Sequence of chain 1.A:
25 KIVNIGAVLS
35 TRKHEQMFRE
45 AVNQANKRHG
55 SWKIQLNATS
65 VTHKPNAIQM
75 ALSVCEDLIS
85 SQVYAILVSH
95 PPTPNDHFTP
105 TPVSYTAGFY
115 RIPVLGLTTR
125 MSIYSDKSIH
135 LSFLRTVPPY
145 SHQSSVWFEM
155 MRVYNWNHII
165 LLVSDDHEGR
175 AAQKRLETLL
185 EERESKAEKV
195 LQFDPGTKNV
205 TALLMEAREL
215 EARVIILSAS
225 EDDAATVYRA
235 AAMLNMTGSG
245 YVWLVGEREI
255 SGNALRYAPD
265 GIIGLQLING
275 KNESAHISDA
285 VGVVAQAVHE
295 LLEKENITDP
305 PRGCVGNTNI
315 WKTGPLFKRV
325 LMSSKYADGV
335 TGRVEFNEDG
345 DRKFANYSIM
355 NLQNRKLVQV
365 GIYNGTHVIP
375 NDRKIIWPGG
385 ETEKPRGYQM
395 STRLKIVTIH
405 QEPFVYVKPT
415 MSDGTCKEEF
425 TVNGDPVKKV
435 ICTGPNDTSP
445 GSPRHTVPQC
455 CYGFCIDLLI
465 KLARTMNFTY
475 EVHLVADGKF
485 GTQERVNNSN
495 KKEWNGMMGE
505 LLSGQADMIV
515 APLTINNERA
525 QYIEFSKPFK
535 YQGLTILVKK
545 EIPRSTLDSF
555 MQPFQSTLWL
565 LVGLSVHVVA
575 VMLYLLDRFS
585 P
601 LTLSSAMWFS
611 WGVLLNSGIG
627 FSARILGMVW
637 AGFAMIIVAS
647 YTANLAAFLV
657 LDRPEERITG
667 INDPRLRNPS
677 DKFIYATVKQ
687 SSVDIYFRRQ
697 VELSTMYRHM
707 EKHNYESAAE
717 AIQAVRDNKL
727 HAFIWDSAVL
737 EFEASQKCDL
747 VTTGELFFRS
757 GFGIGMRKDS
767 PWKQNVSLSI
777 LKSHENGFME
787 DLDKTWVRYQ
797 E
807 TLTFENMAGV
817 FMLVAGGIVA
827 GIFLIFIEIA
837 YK

This small molecule binds to this protein.
Small molecule (SMILES): CC(=O)N[C@@H]1[C@@H](O)[C@H](O)[C@@H](CO)O[C@H]1O

Binding-site contacts:
Ligand atom O5 contacts residue ALA279 of chain 1.A at 4.0 Å.
Ligand atom O7 contacts residue ASN276 of chain 1.A at 3.1 Å (h-bond).
Ligand atom N2 contacts residue ASN276 of chain 1.A at 2.9 Å (h-bond).
Ligand atom C6 contacts residue ALA279 of chain 1.A at 4.1 Å (hydrophobic).
Ligand atom C5 contacts residue ASN276 of chain 1.A at 3.7 Å.
Ligand atom C5 contacts residue ALA279 of chain 1.A at 4.3 Å (hydrophobic).
Ligand atom C6 contacts residue VAL334 of chain 1.A at 4.1 Å (hydrophobic).
Ligand atom C1 contacts residue ASN276 of chain 1.A at 1.4 Å.
Ligand atom O6 contacts residue VAL334 of chain 1.A at 3.8 Å.
Ligand atom C2 contacts residue ASN276 of chain 1.A at 2.5 Å.
Ligand atom O5 contacts residue ASN276 of chain 1.A at 2.4 Å (h-bond).
Ligand atom C4 contacts residue ASN276 of chain 1.A at 4.2 Å.
Ligand atom C8 contacts residue ASN276 of chain 1.A at 4.1 Å.
Ligand atom C7 contacts residue ASN276 of chain 1.A at 3.2 Å.
Ligand atom C3 contacts residue ASN276 of chain 1.A at 3.8 Å.